Binding-site contacts:
Ligand atom O09 contacts residue HIS20 of chain 1.A at 4.0 Å.
Ligand atom C03 contacts residue ASN16 of chain 1.A at 4.5 Å.
Ligand atom O08 contacts residue TRP10 of chain 1.A at 3.5 Å (h-bond).
Ligand atom NP0 contacts residue HIS20 of chain 1.A at 3.5 Å (h-bond).
Ligand atom O09 contacts residue ASN16 of chain 1.A at 3.5 Å (h-bond).
Ligand atom O08 contacts residue HIS9 of chain 1.A at 3.9 Å.
Ligand atom S07 contacts residue ASP24 of chain 1.A at 3.8 Å.
Ligand atom C03 contacts residue HIS15 of chain 1.A at 4.2 Å.
Ligand atom C02 contacts residue HIS15 of chain 1.A at 4.2 Å.
Ligand atom C01 contacts residue LYS23 of chain 1.A at 3.2 Å.
Ligand atom O09 contacts residue TRP10 of chain 1.A at 3.6 Å.
Ligand atom C04 contacts residue ASP24 of chain 1.A at 4.1 Å.
Ligand atom C06 contacts residue LYS23 of chain 1.A at 3.6 Å.
Ligand atom C03 contacts residue LYS23 of chain 1.A at 4.4 Å.
Ligand atom C05 contacts residue ASP24 of chain 1.A at 3.6 Å.
Ligand atom C02 contacts residue LYS23 of chain 1.A at 3.5 Å.
Ligand atom C03 contacts residue HIS20 of chain 1.A at 3.8 Å.
Ligand atom O08 contacts residue PHE25 of chain 1.A at 4.5 Å.
Ligand atom NP0 contacts residue TRP21 of chain 1.A at 3.3 Å (h-bond).
Ligand atom O09 contacts residue TRP21 of chain 1.A at 3.5 Å.
Ligand atom C05 contacts residue LYS23 of chain 1.A at 3.8 Å.
Ligand atom C04 contacts residue HIS20 of chain 1.A at 3.9 Å.
Ligand atom C06 contacts residue ASP24 of chain 1.A at 4.3 Å.
Ligand atom NP0 contacts residue PHE25 of chain 1.A at 3.9 Å.
Ligand atom S07 contacts residue HIS20 of chain 1.A at 4.1 Å.
Ligand atom S07 contacts residue TRP21 of chain 1.A at 4.3 Å.
Ligand atom C02 contacts residue HIS20 of chain 1.A at 4.1 Å.
Ligand atom C05 contacts residue HIS20 of chain 1.A at 4.0 Å.
Ligand atom O08 contacts residue ASP24 of chain 1.A at 3.0 Å (salt-bridge).
Ligand atom NP0 contacts residue ASP24 of chain 1.A at 3.3 Å.
Ligand atom S07 contacts residue TRP10 of chain 1.A at 4.1 Å.

Sequence of chain 1.A:
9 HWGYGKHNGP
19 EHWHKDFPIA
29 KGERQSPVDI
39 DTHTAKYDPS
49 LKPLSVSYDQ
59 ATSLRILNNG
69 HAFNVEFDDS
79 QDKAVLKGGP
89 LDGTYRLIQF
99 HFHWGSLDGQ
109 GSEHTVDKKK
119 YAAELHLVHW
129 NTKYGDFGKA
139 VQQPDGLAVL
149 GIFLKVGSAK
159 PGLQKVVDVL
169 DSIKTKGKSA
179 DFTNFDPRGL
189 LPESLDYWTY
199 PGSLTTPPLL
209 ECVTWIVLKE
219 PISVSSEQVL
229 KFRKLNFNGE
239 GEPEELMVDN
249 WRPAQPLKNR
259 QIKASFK

This small molecule binds to this protein.
Small molecule (SMILES): NS(=O)(=O)c1ccccc1